Sequence of chain 35.A:
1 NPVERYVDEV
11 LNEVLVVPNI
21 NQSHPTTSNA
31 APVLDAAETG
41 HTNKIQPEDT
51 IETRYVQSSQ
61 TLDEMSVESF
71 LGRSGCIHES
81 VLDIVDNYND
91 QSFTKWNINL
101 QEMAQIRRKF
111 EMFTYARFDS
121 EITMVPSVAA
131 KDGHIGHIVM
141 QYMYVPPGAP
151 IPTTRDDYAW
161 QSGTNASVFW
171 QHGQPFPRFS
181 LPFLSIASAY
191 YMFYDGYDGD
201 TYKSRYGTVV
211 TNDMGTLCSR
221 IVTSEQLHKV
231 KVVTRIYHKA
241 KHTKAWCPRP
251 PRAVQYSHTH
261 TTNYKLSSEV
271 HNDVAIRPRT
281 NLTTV

Binding-site contacts:
Ligand atom N1A contacts residue LEU217 of chain 35.A at 3.3 Å.
Ligand atom C1B contacts residue LEU181 of chain 35.A at 4.0 Å (hydrophobic).
Ligand atom N2 contacts residue LEU100 of chain 35.A at 3.8 Å.
Ligand atom C1B contacts residue ILE98 of chain 35.A at 3.7 Å (hydrophobic).
Ligand atom O1 contacts residue LEU100 of chain 35.A at 3.7 Å.
Ligand atom C2A contacts residue LEU217 of chain 35.A at 4.0 Å (hydrophobic).
Ligand atom N1A contacts residue MET124 of chain 35.A at 3.6 Å.
Ligand atom N5A contacts residue PHE179 of chain 35.A at 3.3 Å.
Ligand atom N4A contacts residue PHE179 of chain 35.A at 3.5 Å.
Ligand atom CM6 contacts residue LEU181 of chain 35.A at 3.8 Å (hydrophobic).
Ligand atom N3A contacts residue TYR144 of chain 35.A at 3.2 Å.
Ligand atom N3A contacts residue PHE179 of chain 35.A at 3.7 Å.
Ligand atom C6B contacts residue ILE98 of chain 35.A at 3.8 Å (hydrophobic).
Ligand atom C5B contacts residue TYR144 of chain 35.A at 3.8 Å (hydrophobic).
Ligand atom CM3 contacts residue TYR190 of chain 35.A at 3.6 Å (hydrophobic).
Ligand atom C2B contacts residue ILE122 of chain 35.A at 4.0 Å (hydrophobic).
Ligand atom C6B contacts residue LEU181 of chain 35.A at 3.5 Å (hydrophobic).
Ligand atom CM6 contacts residue LEU184 of chain 35.A at 3.7 Å (hydrophobic).
Ligand atom C2A contacts residue PHE179 of chain 35.A at 3.5 Å (hydrophobic).
Ligand atom N5A contacts residue LEU217 of chain 35.A at 3.6 Å.
Ligand atom CM4 contacts residue TYR144 of chain 35.A at 3.8 Å (hydrophobic).
Ligand atom C4 contacts residue TYR190 of chain 35.A at 3.7 Å (hydrophobic).
Ligand atom C5 contacts residue MET214 of chain 35.A at 3.4 Å (hydrophobic).
Ligand atom CM4 contacts residue ALA166 of chain 35.A at 3.1 Å (hydrophobic).
Ligand atom O1B contacts residue ILE98 of chain 35.A at 3.2 Å.
Ligand atom CM6 contacts residue TYR144 of chain 35.A at 3.7 Å (hydrophobic).
Ligand atom C3 contacts residue LEU100 of chain 35.A at 3.8 Å (hydrophobic).
Ligand atom CM2 contacts residue ILE122 of chain 35.A at 3.8 Å (hydrophobic).
Ligand atom N2 contacts residue MET214 of chain 35.A at 3.8 Å.
Ligand atom CM4 contacts residue VAL168 of chain 35.A at 3.9 Å (hydrophobic).
Ligand atom N4A contacts residue TYR144 of chain 35.A at 3.7 Å.
Ligand atom CM4 contacts residue TYR142 of chain 35.A at 3.7 Å (hydrophobic).
Ligand atom CM2 contacts residue ILE77 of chain 35.A at 3.8 Å (hydrophobic).
Ligand atom C5B contacts residue LEU181 of chain 35.A at 3.6 Å (hydrophobic).
Ligand atom C4 contacts residue MET214 of chain 35.A at 3.7 Å (hydrophobic).
Ligand atom C4 contacts residue LEU100 of chain 35.A at 3.9 Å (hydrophobic).
Ligand atom C1C contacts residue MET214 of chain 35.A at 3.2 Å (hydrophobic).
Ligand atom N5A contacts residue MET124 of chain 35.A at 3.9 Å.
Ligand atom N1A contacts residue PHE179 of chain 35.A at 3.3 Å.
Ligand atom O1 contacts residue MET214 of chain 35.A at 3.2 Å.

A small-molecule ligand and the protein it binds are described below.
Small molecule (SMILES): Cc1cc(CCCOc2c(C)cc(-c3nnn(C)n3)cc2C)on1